Binding-site contacts:
Ligand atom O4 contacts residue GLU13 of chain 1.E at 2.7 Å (salt-bridge).
Ligand atom C3 contacts residue TRP244 of chain 1.E at 3.8 Å (hydrophobic).
Ligand atom C6 contacts residue TRP244 of chain 1.E at 3.8 Å (hydrophobic).
Ligand atom C6 contacts residue ALA42 of chain 1.E at 3.7 Å (hydrophobic).
Ligand atom O6 contacts residue TRP8 of chain 1.E at 3.4 Å (h-bond).
Ligand atom C3 contacts residue ASP278 of chain 1.E at 3.7 Å.
Ligand atom O2 contacts residue ASP278 of chain 1.E at 2.6 Å (salt-bridge).
Ligand atom O6 contacts residue TRP224 of chain 1.E at 3.8 Å.
Ligand atom O6 contacts residue GLY41 of chain 1.E at 3.5 Å.
Ligand atom O2 contacts residue HIS66 of chain 1.E at 2.7 Å (h-bond).
Ligand atom C1 contacts residue TRP8 of chain 1.E at 4.0 Å (hydrophobic).
Ligand atom O5 contacts residue ALA42 of chain 1.E at 3.3 Å.
Ligand atom C1 contacts residue HIS66 of chain 1.E at 3.8 Å.
Ligand atom O1 contacts residue HIS66 of chain 1.E at 2.9 Å (h-bond).
Ligand atom O1 contacts residue HIS348 of chain 1.E at 2.7 Å (h-bond).
Ligand atom O1 contacts residue TRP8 of chain 1.E at 3.5 Å.
Ligand atom O3 contacts residue TRP9 of chain 1.E at 3.0 Å (h-bond).
Ligand atom C1 contacts residue HIS348 of chain 1.E at 3.3 Å.
Ligand atom O3 contacts residue LYS312 of chain 1.E at 2.7 Å (salt-bridge).
Ligand atom O3 contacts residue HIS119 of chain 1.E at 3.8 Å.
Ligand atom O6 contacts residue ALA42 of chain 1.E at 2.9 Å (h-bond).
Ligand atom O4 contacts residue TRP9 of chain 1.E at 3.2 Å (h-bond).
Ligand atom O6 contacts residue GLU13 of chain 1.E at 2.7 Å (salt-bridge).
Ligand atom O4 contacts residue TRP8 of chain 1.E at 3.1 Å (h-bond).
Ligand atom C3 contacts residue LYS312 of chain 1.E at 3.5 Å.
Ligand atom C6 contacts residue TRP224 of chain 1.E at 3.6 Å (hydrophobic).
Ligand atom C4 contacts residue GLU13 of chain 1.E at 3.2 Å.
Ligand atom C5 contacts residue GLU13 of chain 1.E at 4.0 Å.
Ligand atom C4 contacts residue LYS312 of chain 1.E at 3.7 Å.
Ligand atom O5 contacts residue TRP8 of chain 1.E at 3.3 Å (h-bond).
Ligand atom C5 contacts residue TRP244 of chain 1.E at 3.6 Å (hydrophobic).
Ligand atom O1 contacts residue ALA42 of chain 1.E at 3.5 Å.
Ligand atom C2 contacts residue ASP278 of chain 1.E at 3.5 Å.
Ligand atom O3 contacts residue GLN64 of chain 1.E at 3.9 Å.
Ligand atom C6 contacts residue GLU13 of chain 1.E at 3.3 Å.
Ligand atom O3 contacts residue ASP278 of chain 1.E at 2.7 Å (salt-bridge).
Ligand atom O4 contacts residue LYS312 of chain 1.E at 3.9 Å.
Ligand atom C2 contacts residue HIS66 of chain 1.E at 3.6 Å.
Ligand atom C2 contacts residue TRP8 of chain 1.E at 3.7 Å (hydrophobic).
Ligand atom O2 contacts residue LEU276 of chain 1.E at 3.2 Å.

This small molecule binds to this protein.
Small molecule (SMILES): OC[C@H]1O[C@@H](O)[C@H](O)[C@@H](O)[C@H]1O

Sequence of chain 1.E:
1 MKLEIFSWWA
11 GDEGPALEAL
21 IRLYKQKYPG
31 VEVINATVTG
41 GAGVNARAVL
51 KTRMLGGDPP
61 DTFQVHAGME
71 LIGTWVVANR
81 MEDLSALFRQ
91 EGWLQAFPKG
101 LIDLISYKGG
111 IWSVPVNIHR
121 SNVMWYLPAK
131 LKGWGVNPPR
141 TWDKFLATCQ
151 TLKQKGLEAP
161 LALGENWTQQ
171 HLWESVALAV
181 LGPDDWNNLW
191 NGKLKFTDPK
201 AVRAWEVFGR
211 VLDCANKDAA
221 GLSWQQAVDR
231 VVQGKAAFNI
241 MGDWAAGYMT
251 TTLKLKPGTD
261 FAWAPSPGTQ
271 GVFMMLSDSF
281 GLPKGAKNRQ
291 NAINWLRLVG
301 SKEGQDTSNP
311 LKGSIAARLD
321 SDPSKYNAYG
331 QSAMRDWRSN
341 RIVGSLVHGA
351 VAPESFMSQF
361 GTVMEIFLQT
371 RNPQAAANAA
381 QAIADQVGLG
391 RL